A protein and the small-molecule ligand that binds it are described below.
Small molecule (SMILES): CC(=O)N[C@@H]1[C@@H](O)[C@H](O)[C@@H](CO)O[C@H]1O

Binding-site contacts:
Ligand atom C2 contacts residue ASN622 of chain 1.C at 2.5 Å.
Ligand atom O5 contacts residue ASN622 of chain 1.C at 2.5 Å (h-bond).
Ligand atom C1 contacts residue ASN622 of chain 1.C at 1.5 Å.
Ligand atom C4 contacts residue ASN622 of chain 1.C at 4.3 Å.
Ligand atom C5 contacts residue ASN622 of chain 1.C at 3.7 Å.
Ligand atom C7 contacts residue ASN622 of chain 1.C at 3.9 Å.
Ligand atom C7 contacts residue THR624 of chain 1.C at 3.7 Å.
Ligand atom N2 contacts residue ASN622 of chain 1.C at 2.8 Å (h-bond).
Ligand atom C8 contacts residue THR624 of chain 1.C at 3.8 Å.
Ligand atom C6 contacts residue ASN622 of chain 1.C at 4.5 Å.
Ligand atom N2 contacts residue THR624 of chain 1.C at 4.1 Å.
Ligand atom C3 contacts residue ASN622 of chain 1.C at 3.8 Å.
Ligand atom O7 contacts residue THR624 of chain 1.C at 3.9 Å.

Sequence of chain 1.C:
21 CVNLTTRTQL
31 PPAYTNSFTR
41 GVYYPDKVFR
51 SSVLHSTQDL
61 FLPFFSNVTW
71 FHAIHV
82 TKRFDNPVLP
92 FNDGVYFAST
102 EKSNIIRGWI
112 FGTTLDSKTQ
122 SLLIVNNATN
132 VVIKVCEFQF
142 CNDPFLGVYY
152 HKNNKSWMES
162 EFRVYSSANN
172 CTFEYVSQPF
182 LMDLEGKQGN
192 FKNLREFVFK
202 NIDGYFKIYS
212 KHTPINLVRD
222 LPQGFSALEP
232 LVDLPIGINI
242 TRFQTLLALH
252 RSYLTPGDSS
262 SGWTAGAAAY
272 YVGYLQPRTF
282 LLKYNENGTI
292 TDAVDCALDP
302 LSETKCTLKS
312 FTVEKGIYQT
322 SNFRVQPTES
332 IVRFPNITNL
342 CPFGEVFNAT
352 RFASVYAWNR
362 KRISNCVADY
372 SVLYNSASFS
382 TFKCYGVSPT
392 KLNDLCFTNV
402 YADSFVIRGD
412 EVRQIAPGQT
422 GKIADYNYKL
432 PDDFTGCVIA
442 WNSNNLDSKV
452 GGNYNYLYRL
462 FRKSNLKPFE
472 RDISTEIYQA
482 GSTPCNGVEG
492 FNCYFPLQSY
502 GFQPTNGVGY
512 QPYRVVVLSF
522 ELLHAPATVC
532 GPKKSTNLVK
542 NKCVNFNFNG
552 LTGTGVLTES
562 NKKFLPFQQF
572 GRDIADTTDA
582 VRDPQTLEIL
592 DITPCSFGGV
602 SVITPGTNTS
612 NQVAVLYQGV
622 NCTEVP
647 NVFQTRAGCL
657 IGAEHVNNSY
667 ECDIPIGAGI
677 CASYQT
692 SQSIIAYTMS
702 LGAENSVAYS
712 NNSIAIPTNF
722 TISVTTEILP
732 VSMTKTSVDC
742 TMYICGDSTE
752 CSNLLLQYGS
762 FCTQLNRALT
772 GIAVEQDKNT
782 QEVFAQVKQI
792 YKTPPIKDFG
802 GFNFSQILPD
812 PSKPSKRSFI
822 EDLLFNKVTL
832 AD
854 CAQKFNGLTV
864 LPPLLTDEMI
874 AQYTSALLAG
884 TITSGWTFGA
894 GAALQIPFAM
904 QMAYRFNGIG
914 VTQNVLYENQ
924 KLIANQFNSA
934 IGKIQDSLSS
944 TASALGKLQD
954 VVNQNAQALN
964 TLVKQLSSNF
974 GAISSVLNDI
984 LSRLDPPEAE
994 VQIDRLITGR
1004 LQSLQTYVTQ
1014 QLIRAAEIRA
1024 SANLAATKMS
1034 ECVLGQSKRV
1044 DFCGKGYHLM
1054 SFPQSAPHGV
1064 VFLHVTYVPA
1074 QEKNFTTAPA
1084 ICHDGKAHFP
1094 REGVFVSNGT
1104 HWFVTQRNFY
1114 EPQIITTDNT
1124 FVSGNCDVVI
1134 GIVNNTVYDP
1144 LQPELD